Binding-site contacts:
Ligand atom O4 contacts residue LEU226 of chain 1.A at 3.9 Å.
Ligand atom O2 contacts residue CO1 of chain 1.C at 4.1 Å.
Ligand atom C4 contacts residue ASN100 of chain 1.A at 4.0 Å.
Ligand atom C4 contacts residue VAL147 of chain 1.A at 4.0 Å (hydrophobic).
Ligand atom O5 contacts residue HIS113 of chain 1.A at 3.0 Å.
Ligand atom O3 contacts residue SER215 of chain 1.A at 2.7 Å (h-bond).
Ligand atom O1 contacts residue LYS98 of chain 1.A at 3.9 Å.
Ligand atom C5 contacts residue VAL147 of chain 1.A at 3.9 Å (hydrophobic).
Ligand atom O4 contacts residue ASN100 of chain 1.A at 2.9 Å (h-bond).
Ligand atom C2 contacts residue CO1 of chain 1.C at 2.9 Å.
Ligand atom O4 contacts residue TRP110 of chain 1.A at 3.5 Å (h-bond).
Ligand atom C1 contacts residue LEU1 of chain 1.E at 4.1 Å (hydrophobic).
Ligand atom C1 contacts residue CO1 of chain 1.C at 2.8 Å.
Ligand atom C3 contacts residue ASN100 of chain 1.A at 3.3 Å.
Ligand atom C5 contacts residue SER215 of chain 1.A at 3.7 Å.
Ligand atom O4 contacts residue ARG224 of chain 1.A at 2.9 Å (salt-bridge).
Ligand atom O1 contacts residue ASP115 of chain 1.A at 3.2 Å (salt-bridge).
Ligand atom C4 contacts residue TRP110 of chain 1.A at 3.9 Å (hydrophobic).
Ligand atom O1 contacts residue HIS213 of chain 1.A at 4.0 Å.
Ligand atom C5 contacts residue ASN100 of chain 1.A at 3.9 Å.
Ligand atom C2 contacts residue HIS213 of chain 1.A at 3.9 Å.
Ligand atom O3 contacts residue VAL147 of chain 1.A at 3.6 Å.
Ligand atom C2 contacts residue ASN100 of chain 1.A at 4.1 Å.
Ligand atom C1 contacts residue HIS113 of chain 1.A at 3.9 Å.
Ligand atom O5 contacts residue CO1 of chain 1.C at 2.2 Å.
Ligand atom O1 contacts residue LEU1 of chain 1.E at 3.2 Å.
Ligand atom O3 contacts residue ARG224 of chain 1.A at 2.7 Å (salt-bridge).
Ligand atom C3 contacts residue TRP110 of chain 1.A at 3.7 Å (hydrophobic).
Ligand atom O3 contacts residue TRP110 of chain 1.A at 3.4 Å.
Ligand atom O1 contacts residue CO1 of chain 1.C at 2.1 Å.
Ligand atom O2 contacts residue ASN100 of chain 1.A at 3.2 Å (h-bond).
Ligand atom C5 contacts residue ARG224 of chain 1.A at 3.4 Å.
Ligand atom C1 contacts residue LYS98 of chain 1.A at 3.8 Å.
Ligand atom O5 contacts residue HIS213 of chain 1.A at 2.9 Å (h-bond).
Ligand atom C5 contacts residue TRP110 of chain 1.A at 3.5 Å (hydrophobic).
Ligand atom C2 contacts residue HIS113 of chain 1.A at 3.7 Å.
Ligand atom O1 contacts residue HIS113 of chain 1.A at 3.4 Å (h-bond).
Ligand atom O2 contacts residue LYS98 of chain 1.A at 3.2 Å.
Ligand atom C1 contacts residue ASN100 of chain 1.A at 4.0 Å.
Ligand atom C5 contacts residue LEU226 of chain 1.A at 4.2 Å (hydrophobic).

Sequence of chain 1.A:
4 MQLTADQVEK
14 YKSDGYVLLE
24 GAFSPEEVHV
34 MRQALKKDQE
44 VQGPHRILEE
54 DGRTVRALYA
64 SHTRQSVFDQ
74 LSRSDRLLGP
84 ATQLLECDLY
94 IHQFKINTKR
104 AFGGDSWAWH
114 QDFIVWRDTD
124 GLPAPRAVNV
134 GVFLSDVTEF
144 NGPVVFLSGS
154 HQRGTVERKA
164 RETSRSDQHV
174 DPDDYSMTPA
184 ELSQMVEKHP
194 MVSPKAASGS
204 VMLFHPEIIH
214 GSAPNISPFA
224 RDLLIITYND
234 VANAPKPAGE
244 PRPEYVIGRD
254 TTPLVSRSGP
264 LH

This small molecule binds to this protein.
Small molecule (SMILES): O=C(O)CCC(=O)C(=O)O